This protein binds this small molecule.
Small molecule (SMILES): CCC[C@H](O)[C@H](NC[C@@H]1Cc2cccc(c2)CCCCc2cc(cc(N(CCC)S(C)(=O)=O)c2)C(=O)N1)C(=O)NCC(C)C

Sequence of chain 1.A:
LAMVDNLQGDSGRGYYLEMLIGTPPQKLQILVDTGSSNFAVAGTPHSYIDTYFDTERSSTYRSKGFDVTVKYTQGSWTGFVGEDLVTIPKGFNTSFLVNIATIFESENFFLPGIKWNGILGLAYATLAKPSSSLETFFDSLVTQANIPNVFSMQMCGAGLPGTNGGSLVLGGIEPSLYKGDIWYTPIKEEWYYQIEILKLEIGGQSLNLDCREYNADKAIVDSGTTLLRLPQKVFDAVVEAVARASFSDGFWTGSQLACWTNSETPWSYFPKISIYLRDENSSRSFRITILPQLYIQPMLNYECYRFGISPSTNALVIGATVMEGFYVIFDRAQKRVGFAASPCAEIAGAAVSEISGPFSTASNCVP

Binding-site contacts:
Ligand atom C12 contacts residue GLN151 of chain 1.A at 3.4 Å.
Ligand atom C13 contacts residue GLN151 of chain 1.A at 3.5 Å.
Ligand atom C31 contacts residue ILE301 of chain 1.A at 3.0 Å (hydrophobic).
Ligand atom C13 contacts residue PHE186 of chain 1.A at 3.7 Å (hydrophobic).
Ligand atom N18 contacts residue ASP303 of chain 1.A at 2.5 Å (salt-bridge).
Ligand atom C29 contacts residue TYR273 of chain 1.A at 3.5 Å (hydrophobic).
Ligand atom C19 contacts residue GLY112 of chain 1.A at 3.6 Å.
Ligand atom C37 contacts residue ARG310 of chain 1.A at 3.5 Å.
Ligand atom O41 contacts residue THR307 of chain 1.A at 3.4 Å (h-bond).
Ligand atom O43 contacts residue ARG310 of chain 1.A at 3.3 Å.
Ligand atom C02 contacts residue THR150 of chain 1.A at 3.4 Å.
Ligand atom C04 contacts residue GLY305 of chain 1.A at 3.5 Å.
Ligand atom C15 contacts residue TYR149 of chain 1.A at 3.6 Å (hydrophobic).
Ligand atom C15 contacts residue ASP110 of chain 1.A at 3.4 Å.
Ligand atom N32 contacts residue GLY305 of chain 1.A at 3.3 Å (h-bond).
Ligand atom C22 contacts residue GLY112 of chain 1.A at 3.1 Å.
Ligand atom C17 contacts residue ASP110 of chain 1.A at 3.6 Å.
Ligand atom O26 contacts residue TYR149 of chain 1.A at 3.4 Å.
Ligand atom C07 contacts residue THR307 of chain 1.A at 3.1 Å.
Ligand atom C30 contacts residue TYR273 of chain 1.A at 3.7 Å (hydrophobic).
Ligand atom C12 contacts residue PHE186 of chain 1.A at 3.6 Å (hydrophobic).
Ligand atom C19 contacts residue ASP303 of chain 1.A at 3.4 Å.
Ligand atom O26 contacts residue THR150 of chain 1.A at 2.8 Å (h-bond).
Ligand atom C17 contacts residue ASP303 of chain 1.A at 3.0 Å.
Ligand atom C08 contacts residue GLY305 of chain 1.A at 3.0 Å.
Ligand atom C39 contacts residue GLN151 of chain 1.A at 3.7 Å.
Ligand atom O43 contacts residue SER399 of chain 1.A at 3.1 Å (h-bond).
Ligand atom C25 contacts residue TYR149 of chain 1.A at 3.7 Å (hydrophobic).
Ligand atom C33 contacts residue GLY305 of chain 1.A at 3.5 Å.
Ligand atom C27 contacts residue ASP303 of chain 1.A at 3.6 Å.
Ligand atom C39 contacts residue THR150 of chain 1.A at 3.7 Å.
Ligand atom O01 contacts residue GLN151 of chain 1.A at 3.5 Å (h-bond).
Ligand atom O41 contacts residue LEU308 of chain 1.A at 3.0 Å (h-bond).
Ligand atom O28 contacts residue THR150 of chain 1.A at 3.0 Å (h-bond).
Ligand atom O41 contacts residue THR306 of chain 1.A at 3.7 Å.
Ligand atom N18 contacts residue THR306 of chain 1.A at 3.4 Å (h-bond).
Ligand atom N21 contacts residue TYR149 of chain 1.A at 3.5 Å.
Ligand atom C06 contacts residue THR307 of chain 1.A at 3.6 Å.
Ligand atom C25 contacts residue LYS148 of chain 1.A at 3.1 Å.
Ligand atom O01 contacts residue THR150 of chain 1.A at 2.3 Å (h-bond).